Binding-site contacts:
Ligand atom C6 contacts residue SER151 of chain 1.B at 3.8 Å.
Ligand atom C1 contacts residue GLU150 of chain 1.B at 3.9 Å.
Ligand atom O7 contacts residue GLU147 of chain 1.B at 3.0 Å (salt-bridge).
Ligand atom O7 contacts residue ASN154 of chain 1.B at 3.9 Å.
Ligand atom C7 contacts residue GLU147 of chain 1.B at 4.2 Å.
Ligand atom C6 contacts residue GLU147 of chain 1.B at 3.8 Å.
Ligand atom O7 contacts residue THR156 of chain 1.B at 4.4 Å.
Ligand atom C1 contacts residue ASN154 of chain 1.B at 1.4 Å.
Ligand atom C5 contacts residue GLU150 of chain 1.B at 4.3 Å.
Ligand atom O6 contacts residue GLU147 of chain 1.B at 4.0 Å.
Ligand atom O5 contacts residue SER151 of chain 1.B at 4.2 Å.
Ligand atom C6 contacts residue GLU150 of chain 1.B at 4.1 Å.
Ligand atom C7 contacts residue ASN154 of chain 1.B at 3.6 Å.
Ligand atom C3 contacts residue ASN154 of chain 1.B at 3.8 Å.
Ligand atom O5 contacts residue ASN154 of chain 1.B at 2.4 Å (h-bond).
Ligand atom O6 contacts residue SER151 of chain 1.B at 4.0 Å.
Ligand atom C2 contacts residue ASN154 of chain 1.B at 2.4 Å.
Ligand atom N2 contacts residue ASN154 of chain 1.B at 2.9 Å (h-bond).
Ligand atom O5 contacts residue GLU150 of chain 1.B at 3.3 Å (salt-bridge).
Ligand atom C4 contacts residue ASN154 of chain 1.B at 4.2 Å.
Ligand atom C5 contacts residue THR156 of chain 1.B at 4.4 Å.
Ligand atom C5 contacts residue ASN154 of chain 1.B at 3.7 Å.

Sequence of chain 1.B:
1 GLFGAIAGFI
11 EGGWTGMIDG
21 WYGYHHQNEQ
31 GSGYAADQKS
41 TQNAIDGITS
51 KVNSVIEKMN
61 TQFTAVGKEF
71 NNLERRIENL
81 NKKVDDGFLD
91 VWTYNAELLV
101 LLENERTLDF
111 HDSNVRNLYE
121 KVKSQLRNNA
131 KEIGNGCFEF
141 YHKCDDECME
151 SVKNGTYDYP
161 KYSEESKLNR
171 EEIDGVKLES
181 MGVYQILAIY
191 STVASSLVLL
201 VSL

The small molecule below binds the protein below.
Small molecule (SMILES): CC(=O)N[C@H]1[C@H](O[C@H]2[C@H](O)[C@@H](NC(C)=O)CO[C@@H]2CO)O[C@H](CO)[C@@H](O[C@@H]2O[C@H](CO)[C@@H](O)[C@H](O)[C@@H]2O)[C@@H]1O